Binding-site contacts:
Ligand atom N2 contacts residue ASN1074 of chain 1.C at 3.0 Å (h-bond).
Ligand atom O6 contacts residue ASN1074 of chain 1.C at 4.4 Å.
Ligand atom C3 contacts residue ASN1074 of chain 1.C at 3.8 Å.
Ligand atom C7 contacts residue ASN1074 of chain 1.C at 4.0 Å.
Ligand atom O5 contacts residue ASN1074 of chain 1.C at 2.3 Å (h-bond).
Ligand atom C8 contacts residue GLU1072 of chain 1.C at 3.9 Å.
Ligand atom C5 contacts residue ASN1074 of chain 1.C at 3.6 Å.
Ligand atom C2 contacts residue ASN1074 of chain 1.C at 2.5 Å.
Ligand atom C4 contacts residue ASN1074 of chain 1.C at 4.2 Å.
Ligand atom C1 contacts residue ASN1074 of chain 1.C at 1.4 Å.

The protein below binds the small molecule below.
Small molecule (SMILES): CC(=O)N[C@@H]1[C@@H](O)[C@H](O)[C@@H](CO)O[C@H]1O

Sequence of chain 1.C:
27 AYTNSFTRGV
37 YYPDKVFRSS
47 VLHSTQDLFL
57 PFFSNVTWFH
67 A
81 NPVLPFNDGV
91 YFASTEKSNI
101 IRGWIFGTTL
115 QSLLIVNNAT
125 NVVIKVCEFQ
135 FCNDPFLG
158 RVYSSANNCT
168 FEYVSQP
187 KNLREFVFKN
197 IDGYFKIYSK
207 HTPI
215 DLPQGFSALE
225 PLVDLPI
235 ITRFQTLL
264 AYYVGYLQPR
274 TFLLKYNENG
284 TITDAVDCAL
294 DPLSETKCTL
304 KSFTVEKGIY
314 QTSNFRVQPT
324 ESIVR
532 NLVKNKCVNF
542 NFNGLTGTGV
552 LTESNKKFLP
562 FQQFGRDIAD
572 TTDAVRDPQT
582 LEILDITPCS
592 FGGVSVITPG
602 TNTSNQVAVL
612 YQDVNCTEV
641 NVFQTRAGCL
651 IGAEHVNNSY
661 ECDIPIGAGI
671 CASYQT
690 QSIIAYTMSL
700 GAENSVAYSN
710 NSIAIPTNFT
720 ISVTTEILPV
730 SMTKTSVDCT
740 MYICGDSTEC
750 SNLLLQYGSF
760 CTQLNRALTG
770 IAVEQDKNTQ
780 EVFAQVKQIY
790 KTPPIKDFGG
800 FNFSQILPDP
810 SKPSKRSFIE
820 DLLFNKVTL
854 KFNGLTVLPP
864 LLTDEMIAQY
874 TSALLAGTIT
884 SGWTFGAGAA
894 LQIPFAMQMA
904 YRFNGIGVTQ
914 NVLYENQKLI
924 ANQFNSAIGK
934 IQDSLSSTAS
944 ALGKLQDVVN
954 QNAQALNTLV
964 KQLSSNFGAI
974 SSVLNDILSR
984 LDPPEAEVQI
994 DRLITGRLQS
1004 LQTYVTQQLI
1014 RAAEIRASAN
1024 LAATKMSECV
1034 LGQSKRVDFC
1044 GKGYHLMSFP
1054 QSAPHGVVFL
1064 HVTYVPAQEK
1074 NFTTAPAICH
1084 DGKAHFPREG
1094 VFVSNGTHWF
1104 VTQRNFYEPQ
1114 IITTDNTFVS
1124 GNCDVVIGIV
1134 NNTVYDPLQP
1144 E